Binding-site contacts:
Ligand atom CB contacts residue ASP36 of chain 1.A at 3.2 Å.
Ligand atom CG1 contacts residue GLY218 of chain 1.A at 3.6 Å.
Ligand atom OH contacts residue THR78 of chain 1.A at 3.3 Å (h-bond).
Ligand atom N contacts residue THR220 of chain 1.A at 3.0 Å (h-bond).
Ligand atom O contacts residue GLY80 of chain 1.A at 2.9 Å (h-bond).
Ligand atom OXT contacts residue TYR194 of chain 1.A at 3.7 Å.
Ligand atom O contacts residue THR220 of chain 1.A at 3.0 Å (h-bond).
Ligand atom N contacts residue THR78 of chain 1.A at 2.8 Å (h-bond).
Ligand atom O contacts residue TYR194 of chain 1.A at 2.8 Å (h-bond).
Ligand atom O contacts residue THR219 of chain 1.A at 3.2 Å.
Ligand atom OH contacts residue GLY218 of chain 1.A at 3.6 Å.
Ligand atom CA contacts residue SER81 of chain 1.A at 3.5 Å.
Ligand atom OH contacts residue ASP36 of chain 1.A at 2.5 Å (salt-bridge).
Ligand atom O contacts residue SER81 of chain 1.A at 3.1 Å (h-bond).
Ligand atom N contacts residue GLY38 of chain 1.A at 3.1 Å (h-bond).
Ligand atom CD1 contacts residue GLY80 of chain 1.A at 3.5 Å.
Ligand atom O contacts residue TYR79 of chain 1.A at 3.3 Å.
Ligand atom CA contacts residue THR219 of chain 1.A at 3.6 Å.
Ligand atom CM contacts residue GLY38 of chain 1.A at 3.7 Å.
Ligand atom CH contacts residue ASP216 of chain 1.A at 3.3 Å.
Ligand atom CA contacts residue ASP36 of chain 1.A at 3.7 Å.
Ligand atom OXT contacts residue LEU133 of chain 1.A at 3.3 Å.
Ligand atom CB contacts residue GLY38 of chain 1.A at 3.6 Å.
Ligand atom CG contacts residue GLY218 of chain 1.A at 3.6 Å.
Ligand atom N contacts residue GLY218 of chain 1.A at 3.5 Å (h-bond).
Ligand atom CG1 contacts residue THR221 of chain 1.A at 3.4 Å.
Ligand atom O contacts residue GLY80 of chain 1.A at 3.1 Å (h-bond).
Ligand atom N contacts residue SER81 of chain 1.A at 2.8 Å (h-bond).
Ligand atom CG2 contacts residue PRO245 of chain 1.A at 3.6 Å (hydrophobic).
Ligand atom CA contacts residue THR78 of chain 1.A at 3.3 Å.
Ligand atom N contacts residue THR219 of chain 1.A at 3.6 Å (h-bond).
Ligand atom CG2 contacts residue PHE246 of chain 1.A at 3.6 Å (hydrophobic).
Ligand atom C contacts residue SER81 of chain 1.A at 3.6 Å.
Ligand atom C contacts residue THR78 of chain 1.A at 3.5 Å.
Ligand atom CD1 contacts residue TYR79 of chain 1.A at 3.6 Å (hydrophobic).
Ligand atom OH contacts residue ASP216 of chain 1.A at 2.4 Å (salt-bridge).
Ligand atom CM contacts residue ASP216 of chain 1.A at 3.2 Å.
Ligand atom CB contacts residue GLY218 of chain 1.A at 3.5 Å.
Ligand atom CH contacts residue ASP36 of chain 1.A at 3.0 Å.
Ligand atom CG1 contacts residue LEU292 of chain 1.A at 3.5 Å (hydrophobic).

Sequence of chain 1.A:
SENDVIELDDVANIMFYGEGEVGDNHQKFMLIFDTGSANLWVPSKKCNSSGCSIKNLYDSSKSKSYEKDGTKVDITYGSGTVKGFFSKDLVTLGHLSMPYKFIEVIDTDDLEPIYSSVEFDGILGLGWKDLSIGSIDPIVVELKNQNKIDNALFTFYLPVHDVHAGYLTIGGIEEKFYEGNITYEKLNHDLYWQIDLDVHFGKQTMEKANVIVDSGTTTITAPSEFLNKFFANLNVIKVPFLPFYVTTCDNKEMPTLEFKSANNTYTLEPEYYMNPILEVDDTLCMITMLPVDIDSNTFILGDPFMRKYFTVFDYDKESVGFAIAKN

The small molecule below binds the protein below.
Small molecule (SMILES): CC(C)CC(=O)N[C@H](C(=O)N[C@H](C(=O)N[C@@H](CC(C)C)[C@@H](O)CC(=O)N[C@@H](C)C(=O)N[C@@H](CC(C)C)[C@@H](O)CC(=O)O)C(C)C)C(C)C